Binding-site contacts:
Ligand atom C3 contacts residue ARG56 of chain 1.MA at 4.1 Å.
Ligand atom O5 contacts residue ASN88 of chain 1.MA at 2.4 Å (h-bond).
Ligand atom C8 contacts residue ARG56 of chain 1.MA at 3.8 Å.
Ligand atom O5 contacts residue GLU105 of chain 1.MA at 3.0 Å (salt-bridge).
Ligand atom N2 contacts residue ASN88 of chain 1.MA at 2.7 Å (h-bond).
Ligand atom C8 contacts residue GLY89 of chain 1.MA at 4.3 Å.
Ligand atom C2 contacts residue ILE58 of chain 1.MA at 4.4 Å (hydrophobic).
Ligand atom O6 contacts residue GLU105 of chain 1.MA at 2.7 Å (salt-bridge).
Ligand atom C6 contacts residue GLU105 of chain 1.MA at 3.3 Å.
Ligand atom C5 contacts residue GLU105 of chain 1.MA at 3.3 Å.
Ligand atom C7 contacts residue ARG56 of chain 1.MA at 3.1 Å.
Ligand atom C1 contacts residue ARG56 of chain 1.MA at 4.2 Å.
Ligand atom C1 contacts residue ASN88 of chain 1.MA at 1.4 Å.
Ligand atom C2 contacts residue ASN88 of chain 1.MA at 2.6 Å.
Ligand atom C4 contacts residue ASN88 of chain 1.MA at 4.3 Å.
Ligand atom C1 contacts residue GLU105 of chain 1.MA at 3.6 Å.
Ligand atom O5 contacts residue ILE58 of chain 1.MA at 3.3 Å.
Ligand atom O7 contacts residue ASN88 of chain 1.MA at 2.9 Å (h-bond).
Ligand atom C5 contacts residue ASN88 of chain 1.MA at 3.7 Å.
Ligand atom C1 contacts residue ILE58 of chain 1.MA at 4.0 Å (hydrophobic).
Ligand atom C5 contacts residue ILE58 of chain 1.MA at 4.2 Å (hydrophobic).
Ligand atom C2 contacts residue ARG56 of chain 1.MA at 3.2 Å.
Ligand atom C8 contacts residue ASN88 of chain 1.MA at 3.4 Å.
Ligand atom C6 contacts residue ILE58 of chain 1.MA at 4.2 Å (hydrophobic).
Ligand atom N2 contacts residue ARG56 of chain 1.MA at 3.4 Å (salt-bridge).
Ligand atom C3 contacts residue ASN88 of chain 1.MA at 3.9 Å.
Ligand atom O3 contacts residue ARG56 of chain 1.MA at 4.0 Å.
Ligand atom C7 contacts residue ASN88 of chain 1.MA at 2.9 Å.
Ligand atom O6 contacts residue NAG2 of chain 1.TE at 3.4 Å (h-bond).
Ligand atom O7 contacts residue ARG56 of chain 1.MA at 2.2 Å (salt-bridge).

A protein and the small-molecule ligand that binds it are described below.
Small molecule (SMILES): CC(=O)N[C@@H]1[C@@H](O)[C@H](O)[C@@H](CO)O[C@H]1O

Sequence of chain 1.MA:
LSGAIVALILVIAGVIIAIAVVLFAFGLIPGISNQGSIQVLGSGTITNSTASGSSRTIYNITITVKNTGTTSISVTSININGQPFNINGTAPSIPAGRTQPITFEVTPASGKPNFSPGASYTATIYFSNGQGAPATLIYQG